Binding-site contacts:
Ligand atom C6 contacts residue PHE106 of chain 1.A at 3.9 Å (hydrophobic).
Ligand atom C21 contacts residue ILE356 of chain 1.A at 3.7 Å (hydrophobic).
Ligand atom C12 contacts residue SER352 of chain 1.A at 4.4 Å.
Ligand atom C3 contacts residue ILE197 of chain 1.A at 4.2 Å (hydrophobic).
Ligand atom C15 contacts residue ALA287 of chain 1.A at 4.1 Å (hydrophobic).
Ligand atom C7 contacts residue GLY286 of chain 1.A at 4.2 Å.
Ligand atom C9 contacts residue GLY286 of chain 1.A at 3.6 Å.
Ligand atom C21 contacts residue LEU355 of chain 1.A at 4.4 Å (hydrophobic).
Ligand atom C10 contacts residue GLY286 of chain 1.A at 3.8 Å.
Ligand atom C2 contacts residue GLY286 of chain 1.A at 3.5 Å.
Ligand atom C2 contacts residue VAL465 of chain 1.A at 4.1 Å (hydrophobic).
Ligand atom C13 contacts residue ILE356 of chain 1.A at 4.4 Å (hydrophobic).
Ligand atom C7 contacts residue ALA287 of chain 1.A at 4.3 Å (hydrophobic).
Ligand atom O3 contacts residue GLY286 of chain 1.A at 3.5 Å.
Ligand atom C12 contacts residue THR291 of chain 1.A at 4.3 Å.
Ligand atom C21 contacts residue SER352 of chain 1.A at 4.1 Å.
Ligand atom C15 contacts residue ILE356 of chain 1.A at 3.7 Å (hydrophobic).
Ligand atom C17 contacts residue ILE356 of chain 1.A at 4.4 Å (hydrophobic).
Ligand atom C16 contacts residue ILE356 of chain 1.A at 3.6 Å (hydrophobic).
Ligand atom C4 contacts residue GLY286 of chain 1.A at 3.4 Å.
Ligand atom C2 contacts residue VAL198 of chain 1.A at 4.0 Å (hydrophobic).
Ligand atom C1 contacts residue GLY286 of chain 1.A at 3.2 Å.
Ligand atom C20 contacts residue SER352 of chain 1.A at 3.7 Å.
Ligand atom C17 contacts residue HEM1 of chain 1.C at 4.4 Å.
Ligand atom C8 contacts residue PHE106 of chain 1.A at 4.4 Å (hydrophobic).
Ligand atom C14 contacts residue ALA287 of chain 1.A at 4.0 Å (hydrophobic).
Ligand atom O3 contacts residue ILE197 of chain 1.A at 3.6 Å.
Ligand atom C18 contacts residue ILE356 of chain 1.A at 3.4 Å (hydrophobic).
Ligand atom C21 contacts residue HEM1 of chain 1.C at 3.6 Å.
Ligand atom C1 contacts residue VAL465 of chain 1.A at 3.8 Å (hydrophobic).
Ligand atom O20 contacts residue SER352 of chain 1.A at 3.1 Å (h-bond).
Ligand atom C11 contacts residue VAL465 of chain 1.A at 4.1 Å (hydrophobic).
Ligand atom C7 contacts residue PHE106 of chain 1.A at 3.9 Å (hydrophobic).
Ligand atom C3 contacts residue GLY286 of chain 1.A at 3.5 Å.
Ligand atom C20 contacts residue HEM1 of chain 1.C at 3.9 Å.
Ligand atom C5 contacts residue GLY286 of chain 1.A at 3.7 Å.
Ligand atom C19 contacts residue ILE201 of chain 1.A at 4.3 Å (hydrophobic).
Ligand atom O20 contacts residue HEM1 of chain 1.C at 3.7 Å.
Ligand atom C16 contacts residue HEM1 of chain 1.C at 3.5 Å.
Ligand atom C15 contacts residue ALA105 of chain 1.A at 3.8 Å (hydrophobic).

The small molecule below binds the protein below.
Small molecule (SMILES): CC(=O)[C@H]1CC[C@H]2[C@@H]3CCC4=CC(=O)CC[C@]4(C)[C@H]3CC[C@]12C

Sequence of chain 1.A:
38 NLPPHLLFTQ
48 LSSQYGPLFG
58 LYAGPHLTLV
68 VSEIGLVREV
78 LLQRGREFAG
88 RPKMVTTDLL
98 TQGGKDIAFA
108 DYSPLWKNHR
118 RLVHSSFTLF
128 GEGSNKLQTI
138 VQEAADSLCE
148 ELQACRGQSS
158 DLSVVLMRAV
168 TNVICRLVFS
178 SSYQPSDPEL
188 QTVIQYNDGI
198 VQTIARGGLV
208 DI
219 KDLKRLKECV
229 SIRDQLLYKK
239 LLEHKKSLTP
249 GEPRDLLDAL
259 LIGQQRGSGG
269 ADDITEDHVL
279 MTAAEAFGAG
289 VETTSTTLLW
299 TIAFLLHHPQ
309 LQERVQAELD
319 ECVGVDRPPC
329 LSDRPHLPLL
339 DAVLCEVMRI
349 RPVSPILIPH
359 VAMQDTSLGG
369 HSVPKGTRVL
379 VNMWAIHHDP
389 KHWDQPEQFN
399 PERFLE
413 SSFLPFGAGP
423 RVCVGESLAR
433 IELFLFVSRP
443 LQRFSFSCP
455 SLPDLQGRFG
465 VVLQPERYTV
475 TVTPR